Sequence of chain 47.F:
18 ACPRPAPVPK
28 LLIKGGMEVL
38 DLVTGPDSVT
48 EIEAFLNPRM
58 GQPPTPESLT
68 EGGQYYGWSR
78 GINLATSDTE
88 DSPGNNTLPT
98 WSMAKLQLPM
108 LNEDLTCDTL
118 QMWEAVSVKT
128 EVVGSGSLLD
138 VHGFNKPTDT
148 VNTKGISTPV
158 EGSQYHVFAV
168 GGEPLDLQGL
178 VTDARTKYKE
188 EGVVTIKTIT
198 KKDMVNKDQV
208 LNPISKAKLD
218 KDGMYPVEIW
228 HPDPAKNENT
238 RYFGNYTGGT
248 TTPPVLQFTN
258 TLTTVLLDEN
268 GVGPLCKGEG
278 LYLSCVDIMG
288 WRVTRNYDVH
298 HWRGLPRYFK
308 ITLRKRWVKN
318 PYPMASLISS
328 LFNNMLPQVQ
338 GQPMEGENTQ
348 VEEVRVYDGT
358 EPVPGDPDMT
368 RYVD

The protein below binds the small molecule below.
Small molecule (SMILES): CC(=O)N[C@H]1[C@H]([C@H](O)[C@H](O)CO)O[C@@](O[C@H]2[C@@H](O)[C@@H](CO)O[C@@H](O[C@H]3[C@H](O)[C@@H](O)[C@H](O)O[C@@H]3CO)[C@@H]2O)(C(=O)O)C[C@@H]1O

Binding-site contacts:
Ligand atom O4 contacts residue ASN80 of chain 47.F at 4.2 Å.
Ligand atom O8 contacts residue TYR72 of chain 47.F at 4.2 Å.
Ligand atom O1B contacts residue ARG77 of chain 47.F at 2.9 Å (salt-bridge).
Ligand atom O4 contacts residue GLY78 of chain 47.F at 3.1 Å.
Ligand atom C1 contacts residue ARG77 of chain 47.F at 3.5 Å.
Ligand atom C11 contacts residue ASP85 of chain 46.F at 3.7 Å.
Ligand atom C4 contacts residue GLY78 of chain 47.F at 3.4 Å.
Ligand atom O10 contacts residue THR291 of chain 47.F at 3.7 Å.
Ligand atom C3 contacts residue ARG77 of chain 47.F at 3.9 Å.
Ligand atom O1A contacts residue GLY78 of chain 47.F at 3.7 Å.
Ligand atom C4 contacts residue HIS298 of chain 47.F at 4.1 Å.
Ligand atom O4 contacts residue THR291 of chain 47.F at 3.3 Å.
Ligand atom C6 contacts residue ASN93 of chain 47.F at 3.1 Å.
Ligand atom O4 contacts residue ILE79 of chain 47.F at 3.5 Å (h-bond).
Ligand atom C2 contacts residue GLY78 of chain 47.F at 4.2 Å.
Ligand atom O6 contacts residue ASN93 of chain 47.F at 2.9 Å (h-bond).
Ligand atom O1B contacts residue TYR72 of chain 47.F at 4.1 Å.
Ligand atom N5 contacts residue TYR72 of chain 47.F at 3.1 Å (h-bond).
Ligand atom O8 contacts residue ARG77 of chain 47.F at 3.9 Å.
Ligand atom C4 contacts residue VAL296 of chain 47.F at 4.3 Å (hydrophobic).
Ligand atom C6 contacts residue TYR72 of chain 47.F at 3.6 Å (hydrophobic).
Ligand atom C7 contacts residue TYR72 of chain 47.F at 4.2 Å (hydrophobic).
Ligand atom C3 contacts residue GLY78 of chain 47.F at 4.2 Å.
Ligand atom O4 contacts residue HIS298 of chain 47.F at 3.1 Å (h-bond).
Ligand atom O4 contacts residue VAL296 of chain 47.F at 3.8 Å.
Ligand atom C6 contacts residue THR94 of chain 47.F at 4.2 Å.
Ligand atom O4 contacts residue TYR72 of chain 47.F at 4.3 Å.
Ligand atom C10 contacts residue TYR72 of chain 47.F at 4.1 Å (hydrophobic).
Ligand atom C5 contacts residue ASN93 of chain 47.F at 4.2 Å.
Ligand atom C5 contacts residue TYR72 of chain 47.F at 3.6 Å (hydrophobic).
Ligand atom O10 contacts residue ASN293 of chain 47.F at 3.5 Å (h-bond).
Ligand atom O1A contacts residue TYR72 of chain 47.F at 3.2 Å.
Ligand atom O3 contacts residue GLY78 of chain 47.F at 3.7 Å.
Ligand atom C3 contacts residue HIS298 of chain 47.F at 4.1 Å.
Ligand atom C4 contacts residue TYR72 of chain 47.F at 3.5 Å (hydrophobic).
Ligand atom C3 contacts residue VAL296 of chain 47.F at 3.5 Å (hydrophobic).
Ligand atom O1A contacts residue ARG77 of chain 47.F at 3.0 Å (salt-bridge).
Ligand atom C1 contacts residue TYR72 of chain 47.F at 3.8 Å (hydrophobic).
Ligand atom C3 contacts residue GLY78 of chain 47.F at 4.0 Å.
Ligand atom O3 contacts residue ASN80 of chain 47.F at 4.0 Å.

Sequence of chain 46.F:
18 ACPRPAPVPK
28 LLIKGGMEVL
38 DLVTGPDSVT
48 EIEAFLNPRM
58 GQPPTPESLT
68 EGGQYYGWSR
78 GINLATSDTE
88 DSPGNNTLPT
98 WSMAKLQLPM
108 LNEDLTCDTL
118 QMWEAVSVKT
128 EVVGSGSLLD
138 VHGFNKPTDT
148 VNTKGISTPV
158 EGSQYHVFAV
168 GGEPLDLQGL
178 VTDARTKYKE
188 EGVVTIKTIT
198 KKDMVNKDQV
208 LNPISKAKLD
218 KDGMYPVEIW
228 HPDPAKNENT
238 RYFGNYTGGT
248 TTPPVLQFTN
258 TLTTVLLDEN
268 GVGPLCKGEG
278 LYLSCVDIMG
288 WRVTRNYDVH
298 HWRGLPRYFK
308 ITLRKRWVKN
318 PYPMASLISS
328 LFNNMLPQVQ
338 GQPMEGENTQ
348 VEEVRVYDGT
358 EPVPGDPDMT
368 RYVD